Sequence of chain 1.F:
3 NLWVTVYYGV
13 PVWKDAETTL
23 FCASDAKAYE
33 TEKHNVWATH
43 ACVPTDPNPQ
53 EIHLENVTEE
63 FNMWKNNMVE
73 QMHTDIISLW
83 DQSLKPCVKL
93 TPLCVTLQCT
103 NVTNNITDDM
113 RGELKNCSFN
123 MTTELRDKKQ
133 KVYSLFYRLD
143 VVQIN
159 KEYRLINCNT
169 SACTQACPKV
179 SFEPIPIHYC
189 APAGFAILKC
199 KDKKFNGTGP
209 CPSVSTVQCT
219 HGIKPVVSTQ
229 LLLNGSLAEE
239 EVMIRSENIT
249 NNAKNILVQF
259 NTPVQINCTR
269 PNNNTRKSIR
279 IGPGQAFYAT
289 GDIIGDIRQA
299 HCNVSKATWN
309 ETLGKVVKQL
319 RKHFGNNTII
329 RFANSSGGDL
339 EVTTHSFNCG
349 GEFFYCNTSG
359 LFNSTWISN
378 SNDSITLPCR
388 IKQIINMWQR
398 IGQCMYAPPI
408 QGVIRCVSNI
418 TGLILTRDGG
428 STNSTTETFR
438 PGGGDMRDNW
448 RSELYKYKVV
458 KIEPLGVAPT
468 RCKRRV

Sequence of chain 1.H:
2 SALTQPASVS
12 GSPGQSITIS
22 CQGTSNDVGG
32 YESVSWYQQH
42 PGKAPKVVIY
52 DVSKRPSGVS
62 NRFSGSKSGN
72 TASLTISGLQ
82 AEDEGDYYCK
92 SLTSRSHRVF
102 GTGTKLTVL

Binding-site contacts:
Ligand atom O4 contacts residue ASP52 of chain 1.H at 3.7 Å.
Ligand atom O4 contacts residue LYS55 of chain 1.H at 3.1 Å (salt-bridge).
Ligand atom O6 contacts residue GLN100 of chain 1.F at 3.4 Å (h-bond).
Ligand atom O6 contacts residue ASP103 of chain 1.G at 3.6 Å (salt-bridge).
Ligand atom N2 contacts residue ASN122 of chain 1.F at 2.9 Å (h-bond).
Ligand atom C6 contacts residue ASP103 of chain 1.G at 3.6 Å.
Ligand atom C8 contacts residue TYR118 of chain 1.G at 3.5 Å (hydrophobic).
Ligand atom O3 contacts residue VAL53 of chain 1.H at 3.3 Å.
Ligand atom O2 contacts residue HIS121 of chain 1.G at 3.4 Å.
Ligand atom C6 contacts residue TYR120 of chain 1.G at 3.6 Å (hydrophobic).
Ligand atom C6 contacts residue LYS55 of chain 1.H at 3.3 Å.
Ligand atom C5 contacts residue HIS121 of chain 1.G at 3.8 Å.
Ligand atom O6 contacts residue TYS110 of chain 1.G at 3.2 Å.
Ligand atom O2 contacts residue GLU33 of chain 1.H at 3.0 Å (salt-bridge).
Ligand atom O4 contacts residue SER34 of chain 1.H at 3.6 Å (h-bond).
Ligand atom C8 contacts residue THR98 of chain 1.F at 3.4 Å.
Ligand atom C3 contacts residue GLU33 of chain 1.H at 3.4 Å.
Ligand atom C5 contacts residue TYR118 of chain 1.G at 3.7 Å (hydrophobic).
Ligand atom C7 contacts residue ASN122 of chain 1.F at 3.7 Å.
Ligand atom O4 contacts residue ASN119 of chain 1.G at 3.5 Å (h-bond).
Ligand atom C5 contacts residue ASN122 of chain 1.F at 3.7 Å.
Ligand atom O4 contacts residue TYR120 of chain 1.G at 3.0 Å (h-bond).
Ligand atom O5 contacts residue ASN122 of chain 1.F at 2.4 Å (h-bond).
Ligand atom O3 contacts residue ASN119 of chain 1.G at 3.1 Å (h-bond).
Ligand atom C2 contacts residue ASN122 of chain 1.F at 2.4 Å.
Ligand atom C3 contacts residue ASN122 of chain 1.F at 3.8 Å.
Ligand atom C1 contacts residue ASN122 of chain 1.F at 1.4 Å.
Ligand atom O6 contacts residue ARG105 of chain 1.G at 3.0 Å (salt-bridge).
Ligand atom O3 contacts residue GLN100 of chain 1.F at 3.4 Å (h-bond).
Ligand atom O3 contacts residue GLU33 of chain 1.H at 2.2 Å (salt-bridge).
Ligand atom O6 contacts residue LYS55 of chain 1.H at 2.8 Å (salt-bridge).
Ligand atom O3 contacts residue SER34 of chain 1.H at 2.4 Å (h-bond).
Ligand atom O6 contacts residue TYR120 of chain 1.G at 3.5 Å.
Ligand atom C8 contacts residue GLN100 of chain 1.F at 3.7 Å.
Ligand atom C2 contacts residue GLU33 of chain 1.H at 3.5 Å.
Ligand atom O5 contacts residue ARG105 of chain 1.G at 3.2 Å (salt-bridge).
Ligand atom O4 contacts residue HIS121 of chain 1.G at 3.1 Å (h-bond).
Ligand atom C8 contacts residue ASP103 of chain 1.G at 3.6 Å.
Ligand atom C3 contacts residue SER34 of chain 1.H at 3.2 Å.
Ligand atom C8 contacts residue SER120 of chain 1.F at 3.5 Å.

This protein binds this small molecule.
Small molecule (SMILES): CC(=O)N[C@H]1[C@H](O[C@H]2[C@H](O)[C@@H](NC(C)=O)CO[C@@H]2CO)O[C@H](CO)[C@@H](O[C@@H]2O[C@H](CO[C@H]3O[C@H](CO[C@H]4O[C@H](CO)[C@@H](O)[C@H](O)[C@@H]4O[C@H]4O[C@H](CO)[C@@H](O)[C@H](O)[C@@H]4O)[C@@H](O)[C@H](O[C@H]4O[C@H](CO)[C@@H](O)[C@H](O)[C@@H]4O)[C@@H]3O)[C@@H](O)[C@H](O[C@H]3O[C@H](CO)[C@@H](O)[C@H](O)[C@@H]3O[C@H]3O[C@H](CO)[C@@H](O)[C@H](O)[C@@H]3O)[C@@H]2O)[C@@H]1O

Sequence of chain 1.G:
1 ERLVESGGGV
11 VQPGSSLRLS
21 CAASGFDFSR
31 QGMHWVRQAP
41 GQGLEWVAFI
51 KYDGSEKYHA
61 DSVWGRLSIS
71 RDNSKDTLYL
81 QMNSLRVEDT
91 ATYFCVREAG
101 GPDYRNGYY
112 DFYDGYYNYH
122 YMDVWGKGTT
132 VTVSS